Binding-site contacts:
Ligand atom C5 contacts residue PHE180 of chain 1.A at 3.7 Å (hydrophobic).
Ligand atom C6 contacts residue PHE180 of chain 1.A at 3.4 Å (hydrophobic).
Ligand atom O6 contacts residue LYS163 of chain 1.A at 3.0 Å (salt-bridge).
Ligand atom O5 contacts residue LYS163 of chain 1.A at 3.3 Å.
Ligand atom C6 contacts residue THR181 of chain 1.A at 3.2 Å.
Ligand atom C6 contacts residue LYS163 of chain 1.A at 4.0 Å.
Ligand atom C4 contacts residue THR181 of chain 1.A at 3.2 Å.
Ligand atom O4 contacts residue PHE180 of chain 1.A at 3.5 Å.
Ligand atom O4 contacts residue ASP179 of chain 1.A at 3.9 Å.
Ligand atom O6 contacts residue ASN182 of chain 1.A at 3.1 Å (h-bond).
Ligand atom C5 contacts residue THR181 of chain 1.A at 3.8 Å.
Ligand atom O1 contacts residue PHE180 of chain 1.A at 4.5 Å.
Ligand atom C6 contacts residue PHE183 of chain 1.A at 3.9 Å (hydrophobic).
Ligand atom O4 contacts residue THR181 of chain 1.A at 2.7 Å (h-bond).
Ligand atom O6 contacts residue PHE183 of chain 1.A at 3.4 Å (h-bond).
Ligand atom C6 contacts residue ASN182 of chain 1.A at 4.4 Å.
Ligand atom C1 contacts residue LYS163 of chain 1.A at 4.0 Å.
Ligand atom O6 contacts residue THR181 of chain 1.A at 2.8 Å (h-bond).
Ligand atom C5 contacts residue LYS163 of chain 1.A at 4.3 Å.
Ligand atom O5 contacts residue PHE180 of chain 1.A at 4.2 Å.

Sequence of chain 1.A:
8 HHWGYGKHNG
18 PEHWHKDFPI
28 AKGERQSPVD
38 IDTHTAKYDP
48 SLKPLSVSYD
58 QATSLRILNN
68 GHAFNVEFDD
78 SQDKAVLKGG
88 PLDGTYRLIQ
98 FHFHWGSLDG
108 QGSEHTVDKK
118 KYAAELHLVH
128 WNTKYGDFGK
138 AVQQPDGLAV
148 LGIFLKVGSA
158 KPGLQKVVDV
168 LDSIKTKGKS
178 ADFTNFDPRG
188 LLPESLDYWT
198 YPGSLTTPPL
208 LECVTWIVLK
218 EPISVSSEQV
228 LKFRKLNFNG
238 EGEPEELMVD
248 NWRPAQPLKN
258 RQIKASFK

The small molecule below binds the protein below.
Small molecule (SMILES): OC[C@H]1O[C@H](O)[C@H](O)[C@@H](O)[C@@H]1O